Binding-site contacts:
Ligand atom C6 contacts residue GLN804 of chain 1.C at 3.3 Å.
Ligand atom C7 contacts residue ASN801 of chain 1.C at 3.1 Å.
Ligand atom C4 contacts residue ASN801 of chain 1.C at 4.2 Å.
Ligand atom C5 contacts residue SER803 of chain 1.C at 3.4 Å.
Ligand atom O7 contacts residue ASN801 of chain 1.C at 2.8 Å (h-bond).
Ligand atom O5 contacts residue SER803 of chain 1.C at 3.3 Å.
Ligand atom C5 contacts residue ASN801 of chain 1.C at 3.7 Å.
Ligand atom C6 contacts residue SER803 of chain 1.C at 3.5 Å.
Ligand atom O6 contacts residue SER803 of chain 1.C at 4.3 Å.
Ligand atom O5 contacts residue ASN801 of chain 1.C at 2.4 Å (h-bond).
Ligand atom C1 contacts residue SER803 of chain 1.C at 3.5 Å.
Ligand atom C3 contacts residue ASN801 of chain 1.C at 3.8 Å.
Ligand atom N2 contacts residue ASN801 of chain 1.C at 2.9 Å (h-bond).
Ligand atom C1 contacts residue ASN801 of chain 1.C at 1.4 Å.
Ligand atom O6 contacts residue GLN804 of chain 1.C at 2.9 Å (h-bond).
Ligand atom C8 contacts residue ASN801 of chain 1.C at 4.3 Å.
Ligand atom C2 contacts residue ASN801 of chain 1.C at 2.5 Å.

Sequence of chain 1.C:
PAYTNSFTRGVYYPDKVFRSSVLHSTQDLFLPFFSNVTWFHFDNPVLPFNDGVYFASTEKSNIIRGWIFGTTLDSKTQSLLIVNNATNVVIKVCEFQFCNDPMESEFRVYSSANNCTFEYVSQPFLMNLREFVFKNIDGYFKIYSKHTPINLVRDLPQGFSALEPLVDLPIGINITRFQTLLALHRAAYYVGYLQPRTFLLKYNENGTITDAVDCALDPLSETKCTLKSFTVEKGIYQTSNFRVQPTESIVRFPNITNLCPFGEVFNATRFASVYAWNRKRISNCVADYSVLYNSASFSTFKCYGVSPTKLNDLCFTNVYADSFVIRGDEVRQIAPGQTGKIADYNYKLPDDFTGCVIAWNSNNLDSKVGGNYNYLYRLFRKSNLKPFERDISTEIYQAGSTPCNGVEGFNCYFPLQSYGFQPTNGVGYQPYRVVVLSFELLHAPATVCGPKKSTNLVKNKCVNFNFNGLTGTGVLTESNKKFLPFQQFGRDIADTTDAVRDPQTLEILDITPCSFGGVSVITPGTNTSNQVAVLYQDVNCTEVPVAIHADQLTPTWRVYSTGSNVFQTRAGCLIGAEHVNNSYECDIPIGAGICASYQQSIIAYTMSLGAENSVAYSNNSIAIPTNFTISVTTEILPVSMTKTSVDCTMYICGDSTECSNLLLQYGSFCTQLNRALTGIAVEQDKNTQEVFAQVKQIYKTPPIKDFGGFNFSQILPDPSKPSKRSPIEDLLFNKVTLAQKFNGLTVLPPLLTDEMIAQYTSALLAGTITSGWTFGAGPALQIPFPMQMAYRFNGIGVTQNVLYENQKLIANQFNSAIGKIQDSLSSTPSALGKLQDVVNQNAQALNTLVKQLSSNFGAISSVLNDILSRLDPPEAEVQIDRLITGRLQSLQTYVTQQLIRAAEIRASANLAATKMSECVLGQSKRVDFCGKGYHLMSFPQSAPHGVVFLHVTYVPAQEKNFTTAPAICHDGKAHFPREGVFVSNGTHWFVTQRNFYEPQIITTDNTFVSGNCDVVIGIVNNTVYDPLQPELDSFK

This protein binds this small molecule.
Small molecule (SMILES): CC(=O)N[C@@H]1[C@@H](O)[C@H](O)[C@@H](CO)O[C@H]1O